The protein below binds the small molecule below.
Small molecule (SMILES): CCc1cc(O)c(Oc2ccc([N+](=O)[O-])cc2Cl)cc1F

Sequence of chain 1.D:
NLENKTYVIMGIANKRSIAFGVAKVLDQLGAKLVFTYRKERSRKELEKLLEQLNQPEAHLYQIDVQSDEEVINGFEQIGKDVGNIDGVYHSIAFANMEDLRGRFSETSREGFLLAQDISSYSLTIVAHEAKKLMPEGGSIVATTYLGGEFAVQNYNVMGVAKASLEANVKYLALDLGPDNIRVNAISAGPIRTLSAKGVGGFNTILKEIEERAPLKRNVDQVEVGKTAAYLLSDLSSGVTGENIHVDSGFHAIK

Binding-site contacts:
Ligand atom C13 contacts residue NAP1 of chain 1.U at 3.2 Å.
Ligand atom C4 contacts residue NAP1 of chain 1.U at 3.5 Å.
Ligand atom O1 contacts residue NAP1 of chain 1.U at 3.2 Å (h-bond).
Ligand atom C2 contacts residue NAP1 of chain 1.U at 3.4 Å.
Ligand atom C8 contacts residue MET186 of chain 1.D at 3.8 Å (hydrophobic).
Ligand atom C6 contacts residue NAP1 of chain 1.U at 3.9 Å.
Ligand atom C contacts residue TYR173 of chain 1.D at 3.7 Å (hydrophobic).
Ligand atom CL contacts residue ALA121 of chain 1.D at 3.7 Å.
Ligand atom O2 contacts residue LEU128 of chain 1.D at 2.8 Å.
Ligand atom N contacts residue ALA123 of chain 1.D at 3.4 Å (h-bond).
Ligand atom CL contacts residue NAP1 of chain 1.U at 3.4 Å.
Ligand atom F contacts residue PHE230 of chain 1.D at 3.1 Å.
Ligand atom C9 contacts residue MET186 of chain 1.D at 3.6 Å (hydrophobic).
Ligand atom C10 contacts residue MET186 of chain 1.D at 3.8 Å (hydrophobic).
Ligand atom C3 contacts residue TYR173 of chain 1.D at 3.9 Å (hydrophobic).
Ligand atom C3 contacts residue TYR183 of chain 1.D at 3.4 Å (hydrophobic).
Ligand atom O contacts residue TYR183 of chain 1.D at 2.6 Å (h-bond).
Ligand atom C1 contacts residue NAP1 of chain 1.U at 3.5 Å.
Ligand atom F contacts residue NAP1 of chain 1.U at 3.2 Å.
Ligand atom C contacts residue VAL227 of chain 1.D at 3.9 Å (hydrophobic).
Ligand atom N contacts residue LEU128 of chain 1.D at 3.9 Å.
Ligand atom C4 contacts residue TYR183 of chain 1.D at 3.4 Å (hydrophobic).
Ligand atom O1 contacts residue SER223 of chain 1.D at 4.0 Å.
Ligand atom C7 contacts residue SER223 of chain 1.D at 4.0 Å.
Ligand atom F contacts residue ALA224 of chain 1.D at 3.3 Å.
Ligand atom O contacts residue LYS190 of chain 1.D at 3.9 Å.
Ligand atom C10 contacts residue SER223 of chain 1.D at 3.7 Å.
Ligand atom O3 contacts residue PHE122 of chain 1.D at 3.4 Å.
Ligand atom O contacts residue NAP1 of chain 1.U at 2.6 Å (h-bond).
Ligand atom O3 contacts residue ALA123 of chain 1.D at 3.1 Å (h-bond).
Ligand atom CL contacts residue SER223 of chain 1.D at 3.3 Å.
Ligand atom O2 contacts residue ALA123 of chain 1.D at 3.2 Å (h-bond).
Ligand atom C10 contacts residue ALA121 of chain 1.D at 3.6 Å (hydrophobic).
Ligand atom C11 contacts residue SER223 of chain 1.D at 3.2 Å.
Ligand atom C3 contacts residue NAP1 of chain 1.U at 3.6 Å.
Ligand atom C12 contacts residue NAP1 of chain 1.U at 3.5 Å.
Ligand atom C6 contacts residue SER223 of chain 1.D at 3.6 Å.
Ligand atom C5 contacts residue NAP1 of chain 1.U at 3.5 Å.
Ligand atom C1 contacts residue TYR173 of chain 1.D at 3.6 Å (hydrophobic).
Ligand atom C8 contacts residue LEU128 of chain 1.D at 3.9 Å (hydrophobic).